Binding-site contacts:
Ligand atom C10 contacts residue TRP79 of chain 2.B at 3.6 Å (hydrophobic).
Ligand atom C7 contacts residue SER45 of chain 2.B at 3.5 Å.
Ligand atom C8 contacts residue VAL47 of chain 2.B at 3.9 Å (hydrophobic).
Ligand atom C7 contacts residue TRP79 of chain 2.B at 3.9 Å (hydrophobic).
Ligand atom C3 contacts residue TYR43 of chain 2.B at 3.5 Å (hydrophobic).
Ligand atom C11 contacts residue ASN49 of chain 2.B at 3.6 Å.
Ligand atom C3 contacts residue ASP128 of chain 2.B at 3.7 Å.
Ligand atom C9 contacts residue ALA50 of chain 2.B at 3.7 Å (hydrophobic).
Ligand atom N3 contacts residue LEU25 of chain 2.B at 3.6 Å.
Ligand atom O11 contacts residue ASN49 of chain 2.B at 2.9 Å (h-bond).
Ligand atom N3 contacts residue TYR43 of chain 2.B at 2.6 Å (h-bond).
Ligand atom C6 contacts residue TRP108 of chain 2.B at 3.5 Å (hydrophobic).
Ligand atom N3 contacts residue ASN23 of chain 2.B at 3.1 Å (h-bond).
Ligand atom S1 contacts residue THR90 of chain 2.B at 3.2 Å (h-bond).
Ligand atom O12 contacts residue SER88 of chain 2.B at 3.3 Å (h-bond).
Ligand atom C10 contacts residue ASN49 of chain 2.B at 3.6 Å.
Ligand atom C4 contacts residue VAL47 of chain 2.B at 3.5 Å (hydrophobic).
Ligand atom C5 contacts residue TRP108 of chain 2.B at 3.8 Å (hydrophobic).
Ligand atom C8 contacts residue LEU110 of chain 2.B at 3.9 Å (hydrophobic).
Ligand atom N3 contacts residue ASP128 of chain 2.B at 3.7 Å.
Ligand atom C3 contacts residue SER45 of chain 2.B at 3.8 Å.
Ligand atom C9 contacts residue VAL47 of chain 2.B at 3.5 Å (hydrophobic).
Ligand atom C7 contacts residue VAL47 of chain 2.B at 3.4 Å (hydrophobic).
Ligand atom N2 contacts residue VAL47 of chain 2.B at 3.4 Å.
Ligand atom C3 contacts residue SER27 of chain 2.B at 3.9 Å.
Ligand atom N2 contacts residue LEU25 of chain 2.B at 3.8 Å.
Ligand atom C2 contacts residue TRP120 of chain 3.A at 3.7 Å (hydrophobic).
Ligand atom N3 contacts residue SER27 of chain 2.B at 2.9 Å (h-bond).
Ligand atom C8 contacts residue TRP79 of chain 2.B at 3.9 Å (hydrophobic).
Ligand atom C9 contacts residue TRP79 of chain 2.B at 3.8 Å (hydrophobic).
Ligand atom N3 contacts residue SER45 of chain 2.B at 3.8 Å.
Ligand atom O11 contacts residue GLY48 of chain 2.B at 3.1 Å.
Ligand atom N2 contacts residue SER45 of chain 2.B at 2.9 Å (h-bond).
Ligand atom C3 contacts residue LEU25 of chain 2.B at 3.4 Å (hydrophobic).
Ligand atom S1 contacts residue TRP79 of chain 2.B at 3.5 Å.
Ligand atom C6 contacts residue THR90 of chain 2.B at 3.9 Å.
Ligand atom N1 contacts residue LEU25 of chain 2.B at 3.5 Å.
Ligand atom O12 contacts residue LEU110 of chain 2.B at 3.9 Å.
Ligand atom N1 contacts residue ASP128 of chain 2.B at 2.9 Å (salt-bridge).
Ligand atom C4 contacts residue TRP120 of chain 3.A at 3.9 Å (hydrophobic).

Sequence of chain 3.A:
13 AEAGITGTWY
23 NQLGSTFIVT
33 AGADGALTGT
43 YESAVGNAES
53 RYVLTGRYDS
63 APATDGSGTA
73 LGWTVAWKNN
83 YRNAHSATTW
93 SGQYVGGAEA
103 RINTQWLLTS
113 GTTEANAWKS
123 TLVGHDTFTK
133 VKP

This protein binds this small molecule.
Small molecule (SMILES): N=C1N[C@H]2[C@H](CS[C@H]2CCCCC(=O)O)N1

Sequence of chain 2.B:
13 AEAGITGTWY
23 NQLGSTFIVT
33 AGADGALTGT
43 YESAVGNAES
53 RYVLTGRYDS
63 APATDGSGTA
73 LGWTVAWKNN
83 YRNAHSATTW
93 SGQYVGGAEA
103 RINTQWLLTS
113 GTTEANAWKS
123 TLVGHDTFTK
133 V